Sequence of chain 57.Q:
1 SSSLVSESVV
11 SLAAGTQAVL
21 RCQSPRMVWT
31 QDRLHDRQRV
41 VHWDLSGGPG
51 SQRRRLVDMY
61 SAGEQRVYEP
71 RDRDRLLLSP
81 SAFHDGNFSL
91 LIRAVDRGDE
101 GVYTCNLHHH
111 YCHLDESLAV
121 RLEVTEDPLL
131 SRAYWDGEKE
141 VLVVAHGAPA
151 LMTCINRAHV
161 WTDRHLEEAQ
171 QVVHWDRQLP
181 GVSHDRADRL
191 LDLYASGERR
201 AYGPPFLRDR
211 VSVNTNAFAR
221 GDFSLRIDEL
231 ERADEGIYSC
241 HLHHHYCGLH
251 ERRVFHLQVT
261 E

A protein and the small-molecule ligand that binds it are described below.
Small molecule (SMILES): CC(=O)N[C@@H]1[C@@H](O)[C@H](O)[C@@H](CO)O[C@H]1O

Binding-site contacts:
Ligand atom O5 contacts residue SER89 of chain 57.Q at 4.1 Å.
Ligand atom C1 contacts residue SER89 of chain 57.Q at 4.5 Å.
Ligand atom C5 contacts residue ASN87 of chain 57.Q at 3.7 Å.
Ligand atom O7 contacts residue ASN87 of chain 57.Q at 3.9 Å.
Ligand atom N2 contacts residue ASN87 of chain 57.Q at 2.9 Å (h-bond).
Ligand atom O5 contacts residue SER79 of chain 57.Q at 4.4 Å.
Ligand atom C4 contacts residue ASN87 of chain 57.Q at 4.2 Å.
Ligand atom C2 contacts residue ASN87 of chain 57.Q at 2.4 Å.
Ligand atom O4 contacts residue LEU151 of chain 57.Q at 3.7 Å.
Ligand atom C6 contacts residue LEU151 of chain 57.Q at 3.8 Å (hydrophobic).
Ligand atom C5 contacts residue LEU151 of chain 57.Q at 4.1 Å (hydrophobic).
Ligand atom C7 contacts residue ASN87 of chain 57.Q at 3.6 Å.
Ligand atom C4 contacts residue LEU151 of chain 57.Q at 4.4 Å (hydrophobic).
Ligand atom C1 contacts residue ASN87 of chain 57.Q at 1.4 Å.
Ligand atom C5 contacts residue SER89 of chain 57.Q at 4.3 Å.
Ligand atom C3 contacts residue ASN87 of chain 57.Q at 3.7 Å.
Ligand atom O7 contacts residue ASP85 of chain 57.Q at 4.3 Å.
Ligand atom O5 contacts residue ASN87 of chain 57.Q at 2.3 Å (h-bond).
Ligand atom O6 contacts residue LEU151 of chain 57.Q at 3.4 Å.